A protein and the small-molecule ligand that binds it are described below.
Small molecule (SMILES): [H]/N=C1/NC(=O)/C(=C\c2ccccn2)S1

Sequence of chain 1.A:
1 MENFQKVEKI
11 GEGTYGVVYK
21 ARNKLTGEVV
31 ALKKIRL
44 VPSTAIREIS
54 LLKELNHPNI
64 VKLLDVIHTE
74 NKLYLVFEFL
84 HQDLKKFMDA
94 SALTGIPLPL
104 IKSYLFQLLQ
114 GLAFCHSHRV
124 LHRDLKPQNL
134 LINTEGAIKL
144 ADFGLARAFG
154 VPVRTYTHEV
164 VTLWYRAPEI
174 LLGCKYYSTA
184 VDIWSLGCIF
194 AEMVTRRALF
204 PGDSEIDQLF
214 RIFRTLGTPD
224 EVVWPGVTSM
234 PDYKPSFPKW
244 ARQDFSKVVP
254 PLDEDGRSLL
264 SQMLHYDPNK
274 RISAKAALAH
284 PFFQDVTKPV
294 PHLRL

Binding-site contacts:
Ligand atom N2 contacts residue LEU83 of chain 1.A at 3.6 Å (h-bond).
Ligand atom C8 contacts residue LEU134 of chain 1.A at 3.7 Å (hydrophobic).
Ligand atom C6 contacts residue LYS33 of chain 1.A at 2.8 Å.
Ligand atom O1 contacts residue ILE10 of chain 1.A at 3.6 Å.
Ligand atom N2 contacts residue ILE10 of chain 1.A at 4.2 Å.
Ligand atom C3 contacts residue VAL18 of chain 1.A at 3.8 Å (hydrophobic).
Ligand atom C5 contacts residue GLN131 of chain 1.A at 3.9 Å.
Ligand atom O1 contacts residue LEU134 of chain 1.A at 4.1 Å.
Ligand atom C6 contacts residue LEU134 of chain 1.A at 3.9 Å (hydrophobic).
Ligand atom N2 contacts residue LEU134 of chain 1.A at 3.7 Å.
Ligand atom N2 contacts residue ALA31 of chain 1.A at 4.1 Å.
Ligand atom C4 contacts residue GLY13 of chain 1.A at 4.1 Å.
Ligand atom C9 contacts residue GLU81 of chain 1.A at 4.0 Å.
Ligand atom N3 contacts residue ALA31 of chain 1.A at 3.4 Å.
Ligand atom C9 contacts residue ALA31 of chain 1.A at 3.5 Å (hydrophobic).
Ligand atom C5 contacts residue ASN132 of chain 1.A at 3.9 Å.
Ligand atom C2 contacts residue LYS33 of chain 1.A at 3.8 Å.
Ligand atom C1 contacts residue GLN131 of chain 1.A at 4.2 Å.
Ligand atom N1 contacts residue ASN132 of chain 1.A at 3.8 Å.
Ligand atom N3 contacts residue PHE82 of chain 1.A at 3.2 Å.
Ligand atom C6 contacts residue ALA144 of chain 1.A at 3.7 Å (hydrophobic).
Ligand atom C5 contacts residue ASP145 of chain 1.A at 4.2 Å.
Ligand atom C1 contacts residue LYS33 of chain 1.A at 3.1 Å.
Ligand atom S1 contacts residue LYS33 of chain 1.A at 4.1 Å.
Ligand atom N3 contacts residue GLU81 of chain 1.A at 3.0 Å (salt-bridge).
Ligand atom N3 contacts residue LEU83 of chain 1.A at 2.8 Å (h-bond).
Ligand atom S1 contacts residue LEU134 of chain 1.A at 3.1 Å.
Ligand atom S1 contacts residue ALA31 of chain 1.A at 3.8 Å.
Ligand atom N1 contacts residue LYS33 of chain 1.A at 3.4 Å (salt-bridge).
Ligand atom N1 contacts residue GLN131 of chain 1.A at 3.7 Å.
Ligand atom C4 contacts residue GLN131 of chain 1.A at 3.6 Å.
Ligand atom C2 contacts residue VAL18 of chain 1.A at 3.7 Å (hydrophobic).
Ligand atom C7 contacts residue LEU134 of chain 1.A at 3.4 Å (hydrophobic).
Ligand atom N3 contacts residue LEU134 of chain 1.A at 4.0 Å.
Ligand atom C2 contacts residue ILE10 of chain 1.A at 4.2 Å (hydrophobic).
Ligand atom C7 contacts residue LYS33 of chain 1.A at 3.6 Å.
Ligand atom N1 contacts residue ASP145 of chain 1.A at 3.9 Å.
Ligand atom C3 contacts residue ILE10 of chain 1.A at 4.1 Å (hydrophobic).
Ligand atom C9 contacts residue LEU134 of chain 1.A at 3.4 Å (hydrophobic).
Ligand atom C9 contacts residue LEU83 of chain 1.A at 3.8 Å (hydrophobic).